Binding-site contacts:
Ligand atom C27 contacts residue ASN146 of chain 2.A at 3.6 Å.
Ligand atom N4 contacts residue GLU145 of chain 2.A at 2.8 Å (salt-bridge).
Ligand atom C10 contacts residue LEU148 of chain 2.A at 3.5 Å (hydrophobic).
Ligand atom C9 contacts residue GLU96 of chain 2.A at 3.7 Å.
Ligand atom C4 contacts residue LEU24 of chain 2.A at 3.7 Å (hydrophobic).
Ligand atom C3 contacts residue TYR97 of chain 2.A at 3.7 Å (hydrophobic).
Ligand atom C26 contacts residue VAL26 of chain 2.A at 3.7 Å (hydrophobic).
Ligand atom O5 contacts residue VAL98 of chain 2.A at 2.6 Å (h-bond).
Ligand atom O4 contacts residue GLY25 of chain 2.A at 3.4 Å.
Ligand atom C6 contacts residue LEU148 of chain 2.A at 3.5 Å (hydrophobic).
Ligand atom N4 contacts residue GLU102 of chain 2.A at 2.7 Å (salt-bridge).
Ligand atom C9 contacts residue ALA45 of chain 2.A at 3.4 Å (hydrophobic).
Ligand atom C14 contacts residue ALA158 of chain 2.A at 3.2 Å (hydrophobic).
Ligand atom C8 contacts residue VAL98 of chain 2.A at 3.7 Å (hydrophobic).
Ligand atom C4 contacts residue TYR97 of chain 2.A at 3.5 Å (hydrophobic).
Ligand atom O5 contacts residue TYR97 of chain 2.A at 3.2 Å.
Ligand atom C28 contacts residue GLU145 of chain 2.A at 3.0 Å.
Ligand atom C3 contacts residue LEU24 of chain 2.A at 3.6 Å (hydrophobic).
Ligand atom C2 contacts residue LEU24 of chain 2.A at 3.7 Å (hydrophobic).
Ligand atom C3 contacts residue GLY101 of chain 2.A at 3.8 Å.
Ligand atom O4 contacts residue LEU24 of chain 2.A at 3.6 Å.
Ligand atom C16 contacts residue VAL32 of chain 2.A at 3.8 Å (hydrophobic).
Ligand atom N1 contacts residue ALA45 of chain 2.A at 3.2 Å.
Ligand atom C13 contacts residue ALA158 of chain 2.A at 3.5 Å (hydrophobic).
Ligand atom C26 contacts residue GLY27 of chain 2.A at 3.6 Å.
Ligand atom N1 contacts residue ILE79 of chain 2.A at 3.6 Å.
Ligand atom C17 contacts residue VAL32 of chain 2.A at 3.7 Å (hydrophobic).
Ligand atom N1 contacts residue GLU96 of chain 2.A at 2.6 Å (salt-bridge).
Ligand atom C7 contacts residue LEU148 of chain 2.A at 3.3 Å (hydrophobic).
Ligand atom C25 contacts residue LEU24 of chain 2.A at 3.5 Å (hydrophobic).
Ligand atom C24 contacts residue GLU102 of chain 2.A at 3.6 Å.
Ligand atom C8 contacts residue GLU96 of chain 2.A at 3.6 Å.
Ligand atom C3 contacts residue VAL98 of chain 2.A at 3.3 Å (hydrophobic).
Ligand atom C16 contacts residue ASP159 of chain 2.A at 3.2 Å.
Ligand atom C26 contacts residue GLY25 of chain 2.A at 3.7 Å.
Ligand atom C4 contacts residue VAL98 of chain 2.A at 3.1 Å (hydrophobic).
Ligand atom C8 contacts residue ALA45 of chain 2.A at 3.6 Å (hydrophobic).
Ligand atom C15 contacts residue ASP159 of chain 2.A at 3.4 Å.
Ligand atom C23 contacts residue GLU102 of chain 2.A at 3.5 Å.
Ligand atom C28 contacts residue GLU102 of chain 2.A at 3.1 Å.

Sequence of chain 2.A:
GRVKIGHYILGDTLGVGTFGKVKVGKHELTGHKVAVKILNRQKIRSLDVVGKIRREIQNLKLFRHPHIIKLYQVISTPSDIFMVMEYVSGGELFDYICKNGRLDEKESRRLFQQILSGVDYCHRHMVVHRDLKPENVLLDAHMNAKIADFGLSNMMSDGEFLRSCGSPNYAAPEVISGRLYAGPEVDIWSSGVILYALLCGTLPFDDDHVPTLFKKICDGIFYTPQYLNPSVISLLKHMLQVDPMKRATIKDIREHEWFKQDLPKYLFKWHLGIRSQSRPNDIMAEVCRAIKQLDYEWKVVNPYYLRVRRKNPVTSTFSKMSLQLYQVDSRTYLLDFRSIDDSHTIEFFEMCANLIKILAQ

A protein and the small-molecule ligand that binds it are described below.
Small molecule (SMILES): CN[C@@H]1C[C@H]2O[C@@](C)([C@@H]1OC)n1c3ccccc3c3c4c(c5c6ccccc6n2c5c31)C(=O)NC4